Sequence of chain 1.A:
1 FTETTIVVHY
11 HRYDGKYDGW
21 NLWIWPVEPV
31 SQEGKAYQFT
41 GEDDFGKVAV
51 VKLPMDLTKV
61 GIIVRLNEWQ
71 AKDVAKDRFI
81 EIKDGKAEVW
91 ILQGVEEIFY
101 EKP

A protein and the small-molecule ligand that binds it are described below.
Small molecule (SMILES): OC[C@H]1O[C@H](OC[C@H]2O[C@H](O[C@H]3[C@H](O)[C@@H](O)[C@@H](O[C@H]4[C@H](O)[C@@H](O)[C@@H](O)O[C@@H]4CO)O[C@@H]3CO)[C@H](O)[C@@H](O)[C@@H]2O)[C@H](O)[C@@H](O)[C@@H]1O

Binding-site contacts:
Ligand atom O2 contacts residue GLN32 of chain 1.A at 3.0 Å (h-bond).
Ligand atom C6 contacts residue GLY34 of chain 1.A at 3.6 Å.
Ligand atom C4 contacts residue TRP25 of chain 1.A at 3.8 Å (hydrophobic).
Ligand atom C6 contacts residue TRP23 of chain 1.A at 3.7 Å (hydrophobic).
Ligand atom C1 contacts residue TRP69 of chain 1.A at 3.7 Å (hydrophobic).
Ligand atom C3 contacts residue LYS72 of chain 1.A at 3.8 Å.
Ligand atom O6 contacts residue GLU33 of chain 1.A at 2.8 Å.
Ligand atom O2 contacts residue LYS72 of chain 1.A at 3.0 Å (salt-bridge).
Ligand atom C1 contacts residue GLN32 of chain 1.A at 4.0 Å.
Ligand atom O2 contacts residue GLU33 of chain 1.A at 4.0 Å.
Ligand atom O6 contacts residue GLY34 of chain 1.A at 2.8 Å (h-bond).
Ligand atom C1 contacts residue TRP23 of chain 1.A at 3.9 Å (hydrophobic).
Ligand atom O2 contacts residue ASP77 of chain 1.A at 2.6 Å (salt-bridge).
Ligand atom O5 contacts residue TRP69 of chain 1.A at 3.2 Å (h-bond).
Ligand atom C6 contacts residue GLU33 of chain 1.A at 3.4 Å.
Ligand atom C4 contacts residue TRP69 of chain 1.A at 3.7 Å (hydrophobic).
Ligand atom C2 contacts residue ASP77 of chain 1.A at 3.2 Å.
Ligand atom O3 contacts residue LYS72 of chain 1.A at 2.8 Å (salt-bridge).
Ligand atom C2 contacts residue SER31 of chain 1.A at 3.8 Å.
Ligand atom C2 contacts residue LYS72 of chain 1.A at 3.8 Å.
Ligand atom O2 contacts residue ILE63 of chain 1.A at 3.7 Å.
Ligand atom C2 contacts residue TRP69 of chain 1.A at 3.6 Å (hydrophobic).
Ligand atom C1 contacts residue ILE63 of chain 1.A at 3.8 Å (hydrophobic).
Ligand atom O5 contacts residue TRP23 of chain 1.A at 3.0 Å (h-bond).
Ligand atom C2 contacts residue GLN32 of chain 1.A at 4.0 Å.
Ligand atom O3 contacts residue ILE63 of chain 1.A at 3.5 Å.
Ligand atom C3 contacts residue ASP77 of chain 1.A at 3.6 Å.
Ligand atom C3 contacts residue SER31 of chain 1.A at 3.9 Å.
Ligand atom C2 contacts residue TRP25 of chain 1.A at 3.8 Å (hydrophobic).
Ligand atom C5 contacts residue TRP23 of chain 1.A at 4.0 Å (hydrophobic).
Ligand atom C5 contacts residue TRP69 of chain 1.A at 4.0 Å (hydrophobic).
Ligand atom O3 contacts residue SER31 of chain 1.A at 3.2 Å (h-bond).
Ligand atom C6 contacts residue TRP25 of chain 1.A at 3.8 Å (hydrophobic).
Ligand atom O2 contacts residue SER31 of chain 1.A at 2.9 Å.
Ligand atom C1 contacts residue TRP25 of chain 1.A at 3.9 Å (hydrophobic).
Ligand atom C1 contacts residue GLU33 of chain 1.A at 3.8 Å.
Ligand atom O5 contacts residue TRP25 of chain 1.A at 3.9 Å.
Ligand atom O6 contacts residue TRP23 of chain 1.A at 3.2 Å (h-bond).
Ligand atom C2 contacts residue ILE63 of chain 1.A at 3.9 Å (hydrophobic).
Ligand atom O3 contacts residue ASP77 of chain 1.A at 2.6 Å (salt-bridge).